A small-molecule ligand and the protein it binds are described below.
Small molecule (SMILES): c1ccc(-c2ccncn2)cc1

Sequence of chain 2.A:
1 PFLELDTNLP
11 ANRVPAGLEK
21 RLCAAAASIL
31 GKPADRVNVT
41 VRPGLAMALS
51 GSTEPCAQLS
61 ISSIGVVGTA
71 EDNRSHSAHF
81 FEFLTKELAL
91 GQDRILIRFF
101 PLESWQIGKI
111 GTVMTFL

Binding-site contacts:
Ligand atom C4 contacts residue PRO1 of chain 2.A at 1.4 Å (hydrophobic).
Ligand atom C8 contacts residue LYS109 of chain 2.A at 3.7 Å.
Ligand atom N1 contacts residue ARG36 of chain 2.A at 4.2 Å.
Ligand atom C2 contacts residue PHE2 of chain 2.A at 3.6 Å (hydrophobic).
Ligand atom C7 contacts residue ARG36 of chain 2.A at 3.5 Å.
Ligand atom C10 contacts residue ARG36 of chain 2.A at 3.9 Å.
Ligand atom C5 contacts residue PRO1 of chain 2.A at 2.5 Å (hydrophobic).
Ligand atom N1 contacts residue MET114 of chain 2.A at 4.3 Å.
Ligand atom C11 contacts residue PRO33 of chain 2.A at 4.0 Å (hydrophobic).
Ligand atom C2 contacts residue ASN38 of chain 2.A at 3.8 Å.
Ligand atom C11 contacts residue ARG36 of chain 2.A at 3.7 Å.
Ligand atom C6 contacts residue ARG36 of chain 2.A at 3.8 Å.
Ligand atom N3 contacts residue ASN38 of chain 2.A at 3.5 Å (h-bond).
Ligand atom C5 contacts residue ARG36 of chain 2.A at 3.4 Å.
Ligand atom N3 contacts residue PRO1 of chain 2.A at 2.3 Å (h-bond).
Ligand atom C4 contacts residue ARG36 of chain 2.A at 3.4 Å.
Ligand atom N3 contacts residue ARG36 of chain 2.A at 3.9 Å.
Ligand atom N1 contacts residue PRO1 of chain 2.A at 4.0 Å.
Ligand atom C9 contacts residue ARG36 of chain 2.A at 3.9 Å.
Ligand atom C2 contacts residue ARG36 of chain 2.A at 4.2 Å.
Ligand atom C8 contacts residue ARG36 of chain 2.A at 3.8 Å.
Ligand atom C9 contacts residue MET114 of chain 2.A at 4.0 Å (hydrophobic).
Ligand atom C12 contacts residue PRO33 of chain 2.A at 4.2 Å (hydrophobic).
Ligand atom C9 contacts residue LYS109 of chain 2.A at 3.8 Å.
Ligand atom C2 contacts residue PRO1 of chain 2.A at 3.5 Å (hydrophobic).
Ligand atom C8 contacts residue MET114 of chain 2.A at 3.8 Å (hydrophobic).
Ligand atom C4 contacts residue ASN38 of chain 2.A at 4.2 Å.
Ligand atom N3 contacts residue PHE2 of chain 2.A at 3.6 Å.
Ligand atom C12 contacts residue ARG36 of chain 2.A at 3.5 Å.
Ligand atom C6 contacts residue PRO1 of chain 2.A at 3.7 Å (hydrophobic).
Ligand atom C4 contacts residue PHE2 of chain 2.A at 4.4 Å (hydrophobic).